Sequence of chain 56.A:
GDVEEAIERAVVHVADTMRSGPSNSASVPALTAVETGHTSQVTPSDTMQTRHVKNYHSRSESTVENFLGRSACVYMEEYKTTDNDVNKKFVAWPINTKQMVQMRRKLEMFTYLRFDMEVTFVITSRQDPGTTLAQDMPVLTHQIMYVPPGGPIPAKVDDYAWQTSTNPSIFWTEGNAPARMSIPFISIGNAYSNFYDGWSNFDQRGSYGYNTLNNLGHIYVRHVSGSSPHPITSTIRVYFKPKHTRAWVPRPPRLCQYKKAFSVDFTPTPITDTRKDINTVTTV

Sequence of chain 57.C:
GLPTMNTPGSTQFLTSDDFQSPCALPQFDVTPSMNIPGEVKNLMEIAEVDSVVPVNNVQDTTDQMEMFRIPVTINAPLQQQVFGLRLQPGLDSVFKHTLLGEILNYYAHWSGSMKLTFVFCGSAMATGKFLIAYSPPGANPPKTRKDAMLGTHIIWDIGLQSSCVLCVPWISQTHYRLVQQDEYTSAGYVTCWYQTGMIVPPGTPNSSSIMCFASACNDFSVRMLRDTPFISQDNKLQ

Binding-site contacts:
Ligand atom C2B contacts residue ILE219 of chain 56.A at 3.8 Å (hydrophobic).
Ligand atom N3A contacts residue ALA24 of chain 56.C at 3.8 Å.
Ligand atom C6B contacts residue TYR146 of chain 56.A at 3.8 Å (hydrophobic).
Ligand atom C4A contacts residue MET181 of chain 56.A at 3.6 Å (hydrophobic).
Ligand atom C5A contacts residue ILE170 of chain 56.A at 3.8 Å (hydrophobic).
Ligand atom N3A contacts residue TYR146 of chain 56.A at 4.0 Å.
Ligand atom C31 contacts residue W711 of chain 56.F at 3.0 Å.
Ligand atom C5A contacts residue PRO168 of chain 56.A at 4.0 Å (hydrophobic).
Ligand atom C4C contacts residue MET117 of chain 56.A at 3.9 Å (hydrophobic).
Ligand atom O1 contacts residue W711 of chain 56.F at 3.7 Å.
Ligand atom C5B contacts residue TYR146 of chain 56.A at 3.4 Å (hydrophobic).
Ligand atom N2 contacts residue W711 of chain 56.F at 2.9 Å.
Ligand atom C1B contacts residue ILE183 of chain 56.A at 4.0 Å (hydrophobic).
Ligand atom C31 contacts residue LEU216 of chain 56.A at 3.4 Å (hydrophobic).
Ligand atom C6B contacts residue ILE183 of chain 56.A at 3.6 Å (hydrophobic).
Ligand atom C3C contacts residue LEU216 of chain 56.A at 3.7 Å (hydrophobic).
Ligand atom C6C contacts residue ILE186 of chain 56.A at 3.9 Å (hydrophobic).
Ligand atom C2A contacts residue TYR146 of chain 56.A at 3.7 Å (hydrophobic).
Ligand atom C4B contacts residue ILE183 of chain 56.A at 4.0 Å (hydrophobic).
Ligand atom C5B contacts residue ILE183 of chain 56.A at 3.7 Å (hydrophobic).
Ligand atom N2 contacts residue THR97 of chain 56.A at 3.7 Å.
Ligand atom C1C contacts residue PHE115 of chain 56.A at 3.9 Å (hydrophobic).
Ligand atom C3B contacts residue ILE219 of chain 56.A at 3.8 Å (hydrophobic).
Ligand atom O1B contacts residue ILE95 of chain 56.A at 3.6 Å.
Ligand atom C2C contacts residue LEU216 of chain 56.A at 3.7 Å (hydrophobic).
Ligand atom C5A contacts residue ILE144 of chain 56.A at 3.7 Å (hydrophobic).
Ligand atom C31 contacts residue ASN214 of chain 56.A at 3.3 Å.
Ligand atom C2A contacts residue MET181 of chain 56.A at 3.7 Å (hydrophobic).
Ligand atom C2C contacts residue THR97 of chain 56.A at 3.9 Å.
Ligand atom C4A contacts residue LEU14 of chain 57.C at 4.0 Å (hydrophobic).
Ligand atom N3A contacts residue MET181 of chain 56.A at 3.3 Å.
Ligand atom C3C contacts residue TYR192 of chain 56.A at 4.0 Å (hydrophobic).
Ligand atom C4A contacts residue ILE170 of chain 56.A at 3.9 Å (hydrophobic).
Ligand atom O1A contacts residue PHE121 of chain 56.A at 4.0 Å.
Ligand atom C4A contacts residue ALA24 of chain 56.C at 4.0 Å (hydrophobic).
Ligand atom C3 contacts residue W711 of chain 56.F at 3.3 Å.
Ligand atom C4 contacts residue TYR192 of chain 56.A at 3.5 Å (hydrophobic).
Ligand atom O1 contacts residue THR97 of chain 56.A at 3.4 Å (h-bond).
Ligand atom C1C contacts residue THR97 of chain 56.A at 3.9 Å.
Ligand atom C4B contacts residue TYR146 of chain 56.A at 3.7 Å (hydrophobic).

Sequence of chain 56.C:
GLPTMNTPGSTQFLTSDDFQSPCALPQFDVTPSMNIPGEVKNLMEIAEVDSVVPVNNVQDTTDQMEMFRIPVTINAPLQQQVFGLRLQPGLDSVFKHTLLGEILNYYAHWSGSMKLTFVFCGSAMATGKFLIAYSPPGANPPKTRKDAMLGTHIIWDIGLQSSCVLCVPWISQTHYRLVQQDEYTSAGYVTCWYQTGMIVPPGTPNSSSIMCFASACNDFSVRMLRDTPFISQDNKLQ

The small molecule below binds the protein below.
Small molecule (SMILES): Cc1cc(CCCCCCCOc2ccc(C3=NCCO3)cc2)on1